Sequence of chain 1.F:
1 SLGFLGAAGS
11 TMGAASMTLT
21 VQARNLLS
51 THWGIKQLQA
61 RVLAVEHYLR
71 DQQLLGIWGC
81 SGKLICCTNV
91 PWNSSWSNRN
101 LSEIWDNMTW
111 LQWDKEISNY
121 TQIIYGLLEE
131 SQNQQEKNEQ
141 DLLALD

This small molecule binds to this protein.
Small molecule (SMILES): CC(=O)N[C@H]1[C@H](O[C@H]2[C@H](O)[C@@H](NC(C)=O)CO[C@@H]2CO)O[C@H](CO)[C@@H](O)[C@@H]1O

Binding-site contacts:
Ligand atom C2 contacts residue ASN93 of chain 1.F at 2.4 Å.
Ligand atom C5 contacts residue SER95 of chain 1.F at 4.4 Å.
Ligand atom C1 contacts residue SER95 of chain 1.F at 3.8 Å.
Ligand atom O5 contacts residue SER95 of chain 1.F at 3.4 Å (h-bond).
Ligand atom C7 contacts residue ASN93 of chain 1.F at 4.0 Å.
Ligand atom C4 contacts residue ASN93 of chain 1.F at 4.3 Å.
Ligand atom C6 contacts residue SER95 of chain 1.F at 4.5 Å.
Ligand atom O5 contacts residue ASN93 of chain 1.F at 2.4 Å (h-bond).
Ligand atom N2 contacts residue ASN93 of chain 1.F at 2.8 Å (h-bond).
Ligand atom C1 contacts residue ASN93 of chain 1.F at 1.4 Å.
Ligand atom C5 contacts residue ASN93 of chain 1.F at 3.7 Å.
Ligand atom C3 contacts residue ASN93 of chain 1.F at 3.8 Å.